Binding-site contacts:
Ligand atom C10 contacts residue GLU81 of chain 1.A at 3.3 Å.
Ligand atom C6 contacts residue MET85 of chain 1.A at 3.4 Å (hydrophobic).
Ligand atom N4 contacts residue ALA62 of chain 1.A at 3.6 Å.
Ligand atom C28 contacts residue ALA62 of chain 1.A at 3.6 Å (hydrophobic).
Ligand atom C32 contacts residue LYS115 of chain 1.A at 3.4 Å.
Ligand atom C9 contacts residue PHE78 of chain 1.A at 3.5 Å (hydrophobic).
Ligand atom C19 contacts residue LEU94 of chain 1.A at 3.6 Å (hydrophobic).
Ligand atom C8 contacts residue GLY82 of chain 1.A at 3.6 Å.
Ligand atom C8 contacts residue PHE78 of chain 1.A at 3.6 Å (hydrophobic).
Ligand atom C18 contacts residue LEU111 of chain 1.A at 3.6 Å (hydrophobic).
Ligand atom C24 contacts residue ILE38 of chain 1.A at 3.4 Å (hydrophobic).
Ligand atom C27 contacts residue PRO112 of chain 1.A at 3.1 Å (hydrophobic).
Ligand atom C16 contacts residue LEU111 of chain 1.A at 3.3 Å (hydrophobic).
Ligand atom C27 contacts residue ALA62 of chain 1.A at 3.4 Å (hydrophobic).
Ligand atom C22 contacts residue MET165 of chain 1.A at 3.4 Å (hydrophobic).
Ligand atom O2 contacts residue ILE38 of chain 1.A at 3.6 Å.
Ligand atom N4 contacts residue MET114 of chain 1.A at 3.0 Å (h-bond).
Ligand atom C7 contacts residue LEU96 of chain 1.A at 3.4 Å (hydrophobic).
Ligand atom F1 contacts residue VAL46 of chain 1.A at 3.4 Å.
Ligand atom C35 contacts residue ILE38 of chain 1.A at 3.4 Å (hydrophobic).
Ligand atom F1 contacts residue LYS64 of chain 1.A at 3.6 Å.
Ligand atom C21 contacts residue MET165 of chain 1.A at 3.4 Å (hydrophobic).
Ligand atom C14 contacts residue LEU111 of chain 1.A at 3.6 Å (hydrophobic).
Ligand atom O5 contacts residue LYS64 of chain 1.A at 3.4 Å.
Ligand atom C25 contacts residue MET114 of chain 1.A at 3.2 Å (hydrophobic).
Ligand atom C31 contacts residue LYS115 of chain 1.A at 3.5 Å.
Ligand atom C31 contacts residue MET114 of chain 1.A at 3.0 Å (hydrophobic).
Ligand atom C20 contacts residue PHE43 of chain 1.A at 3.5 Å (hydrophobic).
Ligand atom C17 contacts residue LEU111 of chain 1.A at 3.1 Å (hydrophobic).
Ligand atom N3 contacts residue MET85 of chain 1.A at 3.5 Å (h-bond).
Ligand atom C32 contacts residue TYR113 of chain 1.A at 3.2 Å (hydrophobic).
Ligand atom C31 contacts residue GLY117 of chain 1.A at 3.7 Å.
Ligand atom O3 contacts residue ILE38 of chain 1.A at 3.2 Å.
Ligand atom C19 contacts residue PHE43 of chain 1.A at 3.6 Å (hydrophobic).
Ligand atom C27 contacts residue MET114 of chain 1.A at 3.5 Å (hydrophobic).
Ligand atom F1 contacts residue LEU111 of chain 1.A at 3.6 Å.
Ligand atom C23 contacts residue ILE38 of chain 1.A at 3.6 Å (hydrophobic).
Ligand atom O3 contacts residue GLY117 of chain 1.A at 3.6 Å.
Ligand atom C31 contacts residue TYR113 of chain 1.A at 3.4 Å (hydrophobic).
Ligand atom C9 contacts residue GLU81 of chain 1.A at 3.7 Å.

Sequence of chain 1.A:
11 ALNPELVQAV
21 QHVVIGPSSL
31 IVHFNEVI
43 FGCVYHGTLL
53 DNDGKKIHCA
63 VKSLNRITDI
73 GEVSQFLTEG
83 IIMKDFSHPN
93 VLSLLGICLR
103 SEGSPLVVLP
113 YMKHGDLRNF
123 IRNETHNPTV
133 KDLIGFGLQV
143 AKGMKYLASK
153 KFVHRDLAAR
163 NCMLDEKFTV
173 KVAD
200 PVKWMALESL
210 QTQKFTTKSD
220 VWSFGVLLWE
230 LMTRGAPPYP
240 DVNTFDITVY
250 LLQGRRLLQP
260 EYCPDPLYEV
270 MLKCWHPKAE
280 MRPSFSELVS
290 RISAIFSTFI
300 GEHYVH

This small molecule binds to this protein.
Small molecule (SMILES): COc1cc2c(Oc3ccc(-c4cnc(Cc5ccccc5)n(C)c4=O)cc3F)ccnc2cc1OCCCN1CCOCC1